A small-molecule ligand and the protein it binds are described below.
Small molecule (SMILES): CC(=O)N[C@@H]1[C@@H](O)[C@H](O[C@@H]2O[C@H](CO)[C@@H](O[C@@H]3O[C@H](CO[C@H]4O[C@H](CO)[C@@H](O)[C@H](O)[C@@H]4O)[C@@H](O)[C@H](O[C@H]4O[C@H](CO)[C@@H](O)[C@H](O)[C@@H]4O)[C@@H]3O)[C@H](O)[C@H]2NC(C)=O)[C@@H](CO)O[C@H]1O

Binding-site contacts:
Ligand atom C6 contacts residue THR51 of chain 2.B at 3.7 Å.
Ligand atom C6 contacts residue PHE1 of chain 2.B at 3.7 Å (hydrophobic).
Ligand atom O6 contacts residue ASP54 of chain 2.B at 2.5 Å (salt-bridge).
Ligand atom C5 contacts residue TYR137 of chain 2.B at 3.4 Å (hydrophobic).
Ligand atom O2 contacts residue PHE1 of chain 2.B at 2.9 Å (h-bond).
Ligand atom O2 contacts residue ILE13 of chain 2.B at 3.4 Å.
Ligand atom C6 contacts residue TYR48 of chain 2.B at 3.7 Å (hydrophobic).
Ligand atom C6 contacts residue ASP54 of chain 2.B at 3.4 Å.
Ligand atom O4 contacts residue ILE52 of chain 2.B at 3.7 Å.
Ligand atom C4 contacts residue PHE1 of chain 2.B at 3.7 Å (hydrophobic).
Ligand atom C6 contacts residue ASP47 of chain 2.B at 3.6 Å.
Ligand atom C3 contacts residue ASP140 of chain 2.B at 3.3 Å.
Ligand atom C4 contacts residue TYR137 of chain 2.B at 3.7 Å (hydrophobic).
Ligand atom O6 contacts residue ASN46 of chain 2.B at 3.3 Å (h-bond).
Ligand atom C4 contacts residue ASP54 of chain 2.B at 3.4 Å.
Ligand atom C1 contacts residue TYR137 of chain 2.B at 3.5 Å (hydrophobic).
Ligand atom O4 contacts residue ASP54 of chain 2.B at 2.5 Å (salt-bridge).
Ligand atom O6 contacts residue PHE1 of chain 2.B at 2.8 Å (h-bond).
Ligand atom C6 contacts residue TYR48 of chain 2.B at 3.6 Å (hydrophobic).
Ligand atom O7 contacts residue TYR137 of chain 2.B at 3.4 Å (h-bond).
Ligand atom O6 contacts residue ASP47 of chain 2.B at 2.8 Å (salt-bridge).
Ligand atom C2 contacts residue TYR137 of chain 2.B at 3.7 Å (hydrophobic).
Ligand atom O3 contacts residue THR51 of chain 2.B at 3.6 Å.
Ligand atom O3 contacts residue GLN133 of chain 2.B at 2.8 Å (h-bond).
Ligand atom C3 contacts residue TYR137 of chain 2.B at 3.3 Å (hydrophobic).
Ligand atom O7 contacts residue THR51 of chain 2.B at 3.3 Å.
Ligand atom O3 contacts residue ASN135 of chain 2.B at 3.6 Å (h-bond).
Ligand atom C1 contacts residue PHE1 of chain 2.B at 3.7 Å (hydrophobic).
Ligand atom C8 contacts residue TYR137 of chain 2.B at 3.3 Å (hydrophobic).
Ligand atom C5 contacts residue PHE1 of chain 2.B at 3.6 Å (hydrophobic).
Ligand atom C4 contacts residue GLN133 of chain 2.B at 3.7 Å.
Ligand atom O5 contacts residue PHE1 of chain 2.B at 3.0 Å (h-bond).
Ligand atom O3 contacts residue ASP140 of chain 2.B at 3.0 Å (salt-bridge).
Ligand atom O4 contacts residue ASN135 of chain 2.B at 3.2 Å (h-bond).
Ligand atom C6 contacts residue ASN46 of chain 2.B at 3.5 Å.
Ligand atom O6 contacts residue THR51 of chain 2.B at 2.7 Å (h-bond).
Ligand atom C7 contacts residue THR51 of chain 2.B at 3.4 Å.
Ligand atom C7 contacts residue TYR137 of chain 2.B at 3.3 Å (hydrophobic).
Ligand atom C8 contacts residue THR51 of chain 2.B at 3.5 Å.
Ligand atom O4 contacts residue GLN133 of chain 2.B at 3.5 Å (h-bond).

Sequence of chain 2.B:
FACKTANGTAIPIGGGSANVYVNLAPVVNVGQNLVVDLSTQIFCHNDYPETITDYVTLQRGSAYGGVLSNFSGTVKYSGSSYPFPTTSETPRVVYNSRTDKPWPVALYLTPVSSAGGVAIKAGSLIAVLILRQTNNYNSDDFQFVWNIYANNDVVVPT